Sequence of chain 3.B:
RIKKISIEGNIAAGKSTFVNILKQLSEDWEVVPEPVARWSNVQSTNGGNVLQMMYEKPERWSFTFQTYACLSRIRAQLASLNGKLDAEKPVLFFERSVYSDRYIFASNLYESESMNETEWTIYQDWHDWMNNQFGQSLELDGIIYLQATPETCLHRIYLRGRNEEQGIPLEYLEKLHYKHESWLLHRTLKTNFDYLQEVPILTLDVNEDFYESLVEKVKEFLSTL

Binding-site contacts:
Ligand atom C3' contacts residue GLU217 of chain 3.B at 3.3 Å.
Ligand atom N3 contacts residue PHE116 of chain 3.B at 3.5 Å.
Ligand atom F1 contacts residue ILE50 of chain 3.B at 3.7 Å.
Ligand atom N4 contacts residue PHE157 of chain 3.B at 3.6 Å.
Ligand atom O3' contacts residue TYR106 of chain 3.B at 2.8 Å (h-bond).
Ligand atom C5 contacts residue GLU73 of chain 3.B at 3.7 Å.
Ligand atom O3' contacts residue GLU217 of chain 3.B at 2.6 Å (salt-bridge).
Ligand atom C4 contacts residue PHE157 of chain 3.B at 3.6 Å (hydrophobic).
Ligand atom N3 contacts residue PHE157 of chain 3.B at 3.4 Å.
Ligand atom N4 contacts residue ASP153 of chain 3.B at 2.8 Å (salt-bridge).
Ligand atom C2 contacts residue PHE116 of chain 3.B at 3.5 Å (hydrophobic).
Ligand atom O5' contacts residue ARG148 of chain 3.B at 3.1 Å (salt-bridge).
Ligand atom N4 contacts residue GLN117 of chain 3.B at 3.0 Å (h-bond).
Ligand atom C2 contacts residue GLN117 of chain 3.B at 3.8 Å.
Ligand atom O4' contacts residue TRP78 of chain 3.B at 3.5 Å.
Ligand atom C6 contacts residue GLU73 of chain 3.B at 3.6 Å.
Ligand atom C2' contacts residue ILE50 of chain 3.B at 3.9 Å (hydrophobic).
Ligand atom C2 contacts residue PHE157 of chain 3.B at 3.5 Å (hydrophobic).
Ligand atom O5' contacts residue GLU73 of chain 3.B at 2.6 Å (salt-bridge).
Ligand atom O2 contacts residue PHE157 of chain 3.B at 3.7 Å.
Ligand atom F1 contacts residue PHE157 of chain 3.B at 3.6 Å.
Ligand atom O4' contacts residue LEU102 of chain 3.B at 3.6 Å.
Ligand atom C4 contacts residue GLN117 of chain 3.B at 3.8 Å.
Ligand atom C6 contacts residue ARG148 of chain 3.B at 3.6 Å.
Ligand atom C5' contacts residue ARG214 of chain 3.B at 3.8 Å.
Ligand atom C2' contacts residue TYR106 of chain 3.B at 3.8 Å (hydrophobic).
Ligand atom F2 contacts residue ILE50 of chain 3.B at 3.1 Å.
Ligand atom F1 contacts residue ARG148 of chain 3.B at 2.9 Å.
Ligand atom C5' contacts residue GLU73 of chain 3.B at 3.4 Å.
Ligand atom O2 contacts residue MET105 of chain 3.B at 3.4 Å.
Ligand atom F2 contacts residue PHE157 of chain 3.B at 3.7 Å.
Ligand atom C3' contacts residue TYR106 of chain 3.B at 3.8 Å (hydrophobic).
Ligand atom O2 contacts residue PHE116 of chain 3.B at 3.5 Å.
Ligand atom C6 contacts residue TRP78 of chain 3.B at 3.9 Å (hydrophobic).
Ligand atom C4' contacts residue GLU217 of chain 3.B at 3.7 Å.
Ligand atom C4 contacts residue ASP153 of chain 3.B at 3.7 Å.
Ligand atom O2 contacts residue GLN117 of chain 3.B at 3.7 Å.
Ligand atom F2 contacts residue TYR106 of chain 3.B at 2.9 Å.
Ligand atom C5 contacts residue ASP153 of chain 3.B at 3.8 Å.
Ligand atom N3 contacts residue GLN117 of chain 3.B at 3.0 Å (h-bond).

A small-molecule ligand and the protein it binds are described below.
Small molecule (SMILES): Nc1ccn([C@@H]2O[C@H](CO)[C@@H](O)C2(F)F)c(=O)n1